A protein and the small-molecule ligand that binds it are described below.
Small molecule (SMILES): CC(=O)N[C@H]1[C@H](O[C@H]2[C@H](O)[C@@H](NC(C)=O)CO[C@@H]2CO)O[C@H](CO)[C@@H](O)[C@@H]1O

Sequence of chain 1.B:
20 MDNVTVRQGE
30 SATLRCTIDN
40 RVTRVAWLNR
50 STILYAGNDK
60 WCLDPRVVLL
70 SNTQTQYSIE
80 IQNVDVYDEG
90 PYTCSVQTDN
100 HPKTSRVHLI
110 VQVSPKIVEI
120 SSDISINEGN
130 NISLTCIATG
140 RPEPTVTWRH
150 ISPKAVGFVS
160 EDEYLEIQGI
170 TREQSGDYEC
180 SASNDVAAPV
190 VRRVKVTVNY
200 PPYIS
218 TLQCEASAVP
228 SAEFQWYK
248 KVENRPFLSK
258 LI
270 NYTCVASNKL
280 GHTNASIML

Binding-site contacts:
Ligand atom O6 contacts residue ARG49 of chain 1.B at 3.4 Å (salt-bridge).
Ligand atom C5 contacts residue TYR86 of chain 1.B at 4.3 Å (hydrophobic).
Ligand atom N2 contacts residue ASN48 of chain 1.B at 2.9 Å (h-bond).
Ligand atom O3 contacts residue ASP87 of chain 1.B at 4.5 Å.
Ligand atom O5 contacts residue ASN48 of chain 1.B at 2.3 Å (h-bond).
Ligand atom C7 contacts residue ASN48 of chain 1.B at 3.8 Å.
Ligand atom C4 contacts residue TYR86 of chain 1.B at 4.2 Å (hydrophobic).
Ligand atom O5 contacts residue ARG49 of chain 1.B at 4.5 Å.
Ligand atom C3 contacts residue ASN48 of chain 1.B at 3.7 Å.
Ligand atom O7 contacts residue ASN48 of chain 1.B at 4.2 Å.
Ligand atom C1 contacts residue TYR91 of chain 1.B at 4.4 Å (hydrophobic).
Ligand atom C5 contacts residue ARG49 of chain 1.B at 4.2 Å.
Ligand atom C5 contacts residue ASN48 of chain 1.B at 3.6 Å.
Ligand atom N2 contacts residue TYR91 of chain 1.B at 4.3 Å.
Ligand atom O3 contacts residue TYR86 of chain 1.B at 4.5 Å.
Ligand atom N2 contacts residue ASP87 of chain 1.B at 3.7 Å.
Ligand atom C3 contacts residue TYR86 of chain 1.B at 3.9 Å (hydrophobic).
Ligand atom C7 contacts residue TYR86 of chain 1.B at 4.3 Å (hydrophobic).
Ligand atom C8 contacts residue ARG65 of chain 1.B at 3.3 Å.
Ligand atom O7 contacts residue ARG65 of chain 1.B at 4.2 Å.
Ligand atom C6 contacts residue ARG49 of chain 1.B at 3.7 Å.
Ligand atom O7 contacts residue ASP63 of chain 1.B at 4.0 Å.
Ligand atom O4 contacts residue TYR86 of chain 1.B at 3.7 Å.
Ligand atom C7 contacts residue ASP87 of chain 1.B at 4.0 Å.
Ligand atom O7 contacts residue TYR86 of chain 1.B at 3.0 Å.
Ligand atom C4 contacts residue ASN48 of chain 1.B at 4.1 Å.
Ligand atom C2 contacts residue ASN48 of chain 1.B at 2.4 Å.
Ligand atom C7 contacts residue ARG65 of chain 1.B at 4.1 Å.
Ligand atom C1 contacts residue ASN48 of chain 1.B at 1.4 Å.
Ligand atom C8 contacts residue ASP87 of chain 1.B at 3.7 Å.
Ligand atom C8 contacts residue ASP63 of chain 1.B at 4.5 Å.